Sequence of chain 2.D:
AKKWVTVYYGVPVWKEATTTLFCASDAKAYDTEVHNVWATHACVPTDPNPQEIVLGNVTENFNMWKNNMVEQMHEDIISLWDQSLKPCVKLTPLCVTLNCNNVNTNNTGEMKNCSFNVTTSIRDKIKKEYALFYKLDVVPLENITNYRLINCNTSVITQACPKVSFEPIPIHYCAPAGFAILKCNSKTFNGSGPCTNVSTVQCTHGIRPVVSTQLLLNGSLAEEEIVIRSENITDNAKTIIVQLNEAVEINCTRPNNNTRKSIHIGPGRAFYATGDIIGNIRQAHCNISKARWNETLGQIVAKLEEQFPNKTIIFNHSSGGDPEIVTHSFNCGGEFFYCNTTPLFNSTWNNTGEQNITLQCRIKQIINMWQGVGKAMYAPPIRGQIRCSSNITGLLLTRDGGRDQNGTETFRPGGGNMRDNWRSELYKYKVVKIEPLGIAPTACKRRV

Binding-site contacts:
Ligand atom O6 contacts residue HIS324 of chain 1.D at 4.4 Å.
Ligand atom N2 contacts residue ASN213 of chain 2.D at 3.0 Å (h-bond).
Ligand atom N2 contacts residue ARG208 of chain 2.D at 3.1 Å (salt-bridge).
Ligand atom C2 contacts residue ARG208 of chain 2.D at 3.8 Å.
Ligand atom C7 contacts residue ASN213 of chain 2.D at 4.2 Å.
Ligand atom C4 contacts residue ASN213 of chain 2.D at 4.3 Å.
Ligand atom C3 contacts residue ARG208 of chain 2.D at 4.2 Å.
Ligand atom C5 contacts residue ASN213 of chain 2.D at 3.6 Å.
Ligand atom C1 contacts residue ASN213 of chain 2.D at 1.5 Å.
Ligand atom C2 contacts residue ASN213 of chain 2.D at 2.6 Å.
Ligand atom C1 contacts residue ARG208 of chain 2.D at 3.6 Å.
Ligand atom C7 contacts residue ARG208 of chain 2.D at 3.4 Å.
Ligand atom O5 contacts residue ASN213 of chain 2.D at 2.5 Å (h-bond).
Ligand atom O7 contacts residue ARG208 of chain 2.D at 2.9 Å (salt-bridge).
Ligand atom C3 contacts residue ASN213 of chain 2.D at 3.8 Å.

Sequence of chain 1.D:
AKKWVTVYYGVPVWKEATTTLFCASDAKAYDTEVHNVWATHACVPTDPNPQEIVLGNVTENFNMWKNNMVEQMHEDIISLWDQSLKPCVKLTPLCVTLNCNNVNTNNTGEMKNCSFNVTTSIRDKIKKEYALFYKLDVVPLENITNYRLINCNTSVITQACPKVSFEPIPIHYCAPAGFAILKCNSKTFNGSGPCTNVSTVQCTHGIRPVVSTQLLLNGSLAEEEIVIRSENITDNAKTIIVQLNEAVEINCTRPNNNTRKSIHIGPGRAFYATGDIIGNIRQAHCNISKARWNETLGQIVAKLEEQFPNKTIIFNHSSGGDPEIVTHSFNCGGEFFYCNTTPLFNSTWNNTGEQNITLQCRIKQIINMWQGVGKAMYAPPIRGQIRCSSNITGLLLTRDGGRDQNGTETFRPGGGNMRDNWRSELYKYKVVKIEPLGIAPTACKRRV

A small-molecule ligand and the protein it binds are described below.
Small molecule (SMILES): CC(=O)N[C@@H]1[C@@H](O)[C@H](O)[C@@H](CO)O[C@H]1O